Sequence of chain 1.A:
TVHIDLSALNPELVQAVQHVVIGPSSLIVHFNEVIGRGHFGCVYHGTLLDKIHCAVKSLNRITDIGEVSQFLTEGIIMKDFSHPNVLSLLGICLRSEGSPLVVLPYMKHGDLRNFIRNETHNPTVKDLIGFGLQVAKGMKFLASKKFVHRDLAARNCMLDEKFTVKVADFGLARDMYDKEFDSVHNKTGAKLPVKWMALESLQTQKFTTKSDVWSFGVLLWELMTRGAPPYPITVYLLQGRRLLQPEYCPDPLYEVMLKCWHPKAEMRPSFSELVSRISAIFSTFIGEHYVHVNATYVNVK

The small molecule below binds the protein below.
Small molecule (SMILES): COC(=O)[C@@]1(O)C[C@H]2O[C@]1(C)n1c3ccccc3c3c4c(c5c6ccccc6n2c5c31)C(=O)NC4

Binding-site contacts:
Ligand atom C12 contacts residue LYS62 of chain 1.A at 3.8 Å.
Ligand atom C22 contacts residue TYR182 of chain 1.A at 3.5 Å (hydrophobic).
Ligand atom N2 contacts residue ILE36 of chain 1.A at 3.4 Å.
Ligand atom C12 contacts residue ARG179 of chain 1.A at 3.3 Å.
Ligand atom O1 contacts residue GLY37 of chain 1.A at 3.8 Å.
Ligand atom C6 contacts residue MET163 of chain 1.A at 3.6 Å (hydrophobic).
Ligand atom C18 contacts residue ILE36 of chain 1.A at 3.8 Å (hydrophobic).
Ligand atom C5 contacts residue ILE36 of chain 1.A at 3.5 Å (hydrophobic).
Ligand atom C4 contacts residue MET163 of chain 1.A at 3.8 Å (hydrophobic).
Ligand atom C27 contacts residue TYR182 of chain 1.A at 3.4 Å (hydrophobic).
Ligand atom C20 contacts residue MET112 of chain 1.A at 3.5 Å (hydrophobic).
Ligand atom N3 contacts residue PRO110 of chain 1.A at 3.0 Å (h-bond).
Ligand atom C16 contacts residue MET163 of chain 1.A at 3.6 Å (hydrophobic).
Ligand atom C20 contacts residue GLY115 of chain 1.A at 3.7 Å.
Ligand atom C13 contacts residue LYS62 of chain 1.A at 3.7 Å.
Ligand atom C17 contacts residue ILE36 of chain 1.A at 3.2 Å (hydrophobic).
Ligand atom C15 contacts residue PRO110 of chain 1.A at 3.7 Å (hydrophobic).
Ligand atom C25 contacts residue GLY37 of chain 1.A at 3.8 Å.
Ligand atom C15 contacts residue MET112 of chain 1.A at 3.9 Å (hydrophobic).
Ligand atom C13 contacts residue ALA178 of chain 1.A at 3.8 Å (hydrophobic).
Ligand atom O4 contacts residue MET181 of chain 1.A at 3.0 Å (h-bond).
Ligand atom C10 contacts residue VAL44 of chain 1.A at 3.8 Å (hydrophobic).
Ligand atom C4 contacts residue ILE36 of chain 1.A at 3.5 Å (hydrophobic).
Ligand atom O2 contacts residue TYR111 of chain 1.A at 3.6 Å.
Ligand atom C16 contacts residue ILE36 of chain 1.A at 3.3 Å (hydrophobic).
Ligand atom N3 contacts residue ALA60 of chain 1.A at 3.5 Å.
Ligand atom C5 contacts residue MET163 of chain 1.A at 3.4 Å (hydrophobic).
Ligand atom C11 contacts residue ASP180 of chain 1.A at 3.8 Å.
Ligand atom O3 contacts residue TYR182 of chain 1.A at 3.1 Å (h-bond).
Ligand atom C10 contacts residue MET181 of chain 1.A at 3.5 Å (hydrophobic).
Ligand atom C14 contacts residue LEU109 of chain 1.A at 3.8 Å (hydrophobic).
Ligand atom C13 contacts residue ARG179 of chain 1.A at 3.6 Å.
Ligand atom O4 contacts residue TYR182 of chain 1.A at 3.1 Å (h-bond).
Ligand atom C15 contacts residue ALA60 of chain 1.A at 3.8 Å (hydrophobic).
Ligand atom O2 contacts residue PRO110 of chain 1.A at 3.6 Å.
Ligand atom O2 contacts residue MET112 of chain 1.A at 2.8 Å (h-bond).
Ligand atom C21 contacts residue MET112 of chain 1.A at 3.4 Å (hydrophobic).
Ligand atom N1 contacts residue MET181 of chain 1.A at 3.7 Å.
Ligand atom O5 contacts residue TYR182 of chain 1.A at 3.5 Å.
Ligand atom C9 contacts residue MET181 of chain 1.A at 3.7 Å (hydrophobic).